Binding-site contacts:
Ligand atom C4 contacts residue ASN21 of chain 4.E at 3.8 Å.
Ligand atom N2 contacts residue ASN21 of chain 4.E at 3.3 Å (h-bond).
Ligand atom C6 contacts residue ASN21 of chain 4.E at 3.3 Å.
Ligand atom O7 contacts residue ASN21 of chain 4.E at 4.0 Å.
Ligand atom O6 contacts residue ASN21 of chain 4.E at 4.3 Å.
Ligand atom C3 contacts residue ASN21 of chain 4.E at 3.7 Å.
Ligand atom O5 contacts residue ASN21 of chain 4.E at 2.5 Å (h-bond).
Ligand atom C5 contacts residue ASN21 of chain 4.E at 3.3 Å.
Ligand atom C1 contacts residue ASN21 of chain 4.E at 1.4 Å.
Ligand atom C7 contacts residue ASN21 of chain 4.E at 4.0 Å.
Ligand atom C2 contacts residue ASN21 of chain 4.E at 2.5 Å.

This small molecule binds to this protein.
Small molecule (SMILES): CC(=O)N[C@@H]1[C@@H](O)[C@H](O)[C@@H](CO)O[C@H]1O

Sequence of chain 4.E:
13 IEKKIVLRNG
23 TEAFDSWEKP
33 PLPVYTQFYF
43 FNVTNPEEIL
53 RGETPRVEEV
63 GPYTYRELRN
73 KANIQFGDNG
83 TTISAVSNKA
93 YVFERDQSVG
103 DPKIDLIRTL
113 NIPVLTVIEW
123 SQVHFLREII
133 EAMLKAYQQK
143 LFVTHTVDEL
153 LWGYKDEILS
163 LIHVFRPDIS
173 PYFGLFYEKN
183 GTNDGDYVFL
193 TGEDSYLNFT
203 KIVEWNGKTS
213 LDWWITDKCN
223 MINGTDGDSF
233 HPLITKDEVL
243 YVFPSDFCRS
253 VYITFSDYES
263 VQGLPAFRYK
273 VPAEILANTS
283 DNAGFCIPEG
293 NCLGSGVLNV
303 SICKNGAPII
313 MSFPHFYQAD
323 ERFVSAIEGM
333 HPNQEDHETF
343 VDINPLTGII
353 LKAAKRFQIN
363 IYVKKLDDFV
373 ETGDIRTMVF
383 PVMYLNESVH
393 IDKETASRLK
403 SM